Sequence of chain 1.K:
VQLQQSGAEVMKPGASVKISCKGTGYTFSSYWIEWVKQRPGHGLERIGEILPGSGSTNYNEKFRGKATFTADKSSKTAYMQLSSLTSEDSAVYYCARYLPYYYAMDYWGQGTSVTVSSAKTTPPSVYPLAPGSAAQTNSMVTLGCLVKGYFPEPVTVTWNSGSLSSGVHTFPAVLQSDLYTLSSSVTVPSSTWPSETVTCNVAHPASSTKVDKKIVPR

The protein below binds the small molecule below.
Small molecule (SMILES): CC(=O)N[C@H]1[C@H](O[C@H]2[C@H](O)[C@@H](NC(C)=O)CO[C@@H]2CO)O[C@H](CO)[C@@H](O[C@@H]2O[C@H](CO)[C@@H](O)[C@H](O)[C@@H]2O)[C@@H]1O

Sequence of chain 1.E:
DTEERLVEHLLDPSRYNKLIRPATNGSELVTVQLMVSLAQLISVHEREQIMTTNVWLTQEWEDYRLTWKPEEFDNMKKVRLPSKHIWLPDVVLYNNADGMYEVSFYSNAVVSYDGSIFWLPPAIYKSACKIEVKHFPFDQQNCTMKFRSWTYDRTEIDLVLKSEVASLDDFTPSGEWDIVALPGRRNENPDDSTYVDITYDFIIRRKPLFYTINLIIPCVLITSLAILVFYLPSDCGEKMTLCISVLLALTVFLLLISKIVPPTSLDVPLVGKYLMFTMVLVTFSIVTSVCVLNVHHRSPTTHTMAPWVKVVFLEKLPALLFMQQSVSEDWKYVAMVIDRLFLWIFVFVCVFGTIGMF

Binding-site contacts:
Ligand atom C5 contacts residue ASN143 of chain 1.E at 3.5 Å.
Ligand atom C2 contacts residue ARG186 of chain 1.E at 4.1 Å.
Ligand atom C8 contacts residue ARG186 of chain 1.E at 1.4 Å.
Ligand atom O7 contacts residue ASN143 of chain 1.E at 4.3 Å.
Ligand atom C8 contacts residue TYR121 of chain 1.K at 3.7 Å (hydrophobic).
Ligand atom C1 contacts residue TYR122 of chain 1.K at 4.2 Å (hydrophobic).
Ligand atom C3 contacts residue ASN143 of chain 1.E at 3.7 Å.
Ligand atom C8 contacts residue ASN188 of chain 1.E at 3.9 Å.
Ligand atom O6 contacts residue ASN54 of chain 1.J at 3.9 Å.
Ligand atom O7 contacts residue ASN52 of chain 1.J at 2.9 Å (h-bond).
Ligand atom C7 contacts residue ARG186 of chain 1.E at 2.9 Å.
Ligand atom C6 contacts residue ASN54 of chain 1.J at 3.3 Å.
Ligand atom O6 contacts residue LYS74 of chain 1.J at 4.2 Å.
Ligand atom O7 contacts residue ARG186 of chain 1.E at 3.5 Å (salt-bridge).
Ligand atom O3 contacts residue ARG186 of chain 1.E at 4.1 Å.
Ligand atom C2 contacts residue ASN143 of chain 1.E at 2.4 Å.
Ligand atom C3 contacts residue TYR122 of chain 1.K at 3.4 Å (hydrophobic).
Ligand atom C1 contacts residue ASN143 of chain 1.E at 1.4 Å.
Ligand atom C7 contacts residue ASN143 of chain 1.E at 3.9 Å.
Ligand atom C4 contacts residue ASN143 of chain 1.E at 4.1 Å.
Ligand atom C2 contacts residue TYR122 of chain 1.K at 3.7 Å (hydrophobic).
Ligand atom O5 contacts residue ASN143 of chain 1.E at 2.3 Å (h-bond).
Ligand atom O5 contacts residue THR145 of chain 1.E at 4.4 Å.
Ligand atom N2 contacts residue ILE204 of chain 1.E at 4.5 Å.
Ligand atom N2 contacts residue ASN143 of chain 1.E at 2.8 Å (h-bond).
Ligand atom C8 contacts residue TYR122 of chain 1.K at 4.2 Å (hydrophobic).
Ligand atom O3 contacts residue TYR122 of chain 1.K at 3.9 Å.
Ligand atom N2 contacts residue ARG186 of chain 1.E at 3.9 Å.
Ligand atom C8 contacts residue ASN52 of chain 1.J at 4.2 Å.
Ligand atom C5 contacts residue THR145 of chain 1.E at 4.5 Å.
Ligand atom O7 contacts residue TYR56 of chain 1.J at 4.4 Å.
Ligand atom C8 contacts residue ILE204 of chain 1.E at 4.4 Å (hydrophobic).
Ligand atom C7 contacts residue TYR122 of chain 1.K at 3.9 Å (hydrophobic).
Ligand atom C5 contacts residue ASP202 of chain 1.E at 4.2 Å.
Ligand atom C6 contacts residue THR145 of chain 1.E at 4.3 Å.
Ligand atom N2 contacts residue TYR122 of chain 1.K at 3.1 Å (h-bond).
Ligand atom C7 contacts residue ASN52 of chain 1.J at 3.9 Å.

Sequence of chain 1.J:
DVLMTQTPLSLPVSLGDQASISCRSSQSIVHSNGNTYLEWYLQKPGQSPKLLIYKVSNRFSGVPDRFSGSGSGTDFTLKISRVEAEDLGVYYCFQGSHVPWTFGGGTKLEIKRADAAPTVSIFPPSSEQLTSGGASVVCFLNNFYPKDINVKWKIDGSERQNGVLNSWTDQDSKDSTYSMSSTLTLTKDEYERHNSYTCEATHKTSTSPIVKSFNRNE